Binding-site contacts:
Ligand atom O5 contacts residue CYS110 of chain 2.A at 3.6 Å.
Ligand atom O2 contacts residue ILE72 of chain 2.A at 4.0 Å.
Ligand atom C2 contacts residue ILE72 of chain 2.A at 3.7 Å (hydrophobic).
Ligand atom O3 contacts residue GLU218 of chain 2.A at 2.8 Å (salt-bridge).
Ligand atom O5 contacts residue MN1 of chain 2.C at 2.8 Å.
Ligand atom C3 contacts residue GLU218 of chain 2.A at 3.7 Å.
Ligand atom O5 contacts residue HIS113 of chain 2.A at 3.0 Å (h-bond).
Ligand atom O1 contacts residue MN1 of chain 2.C at 3.0 Å.
Ligand atom C1 contacts residue LYS118 of chain 2.A at 3.8 Å.
Ligand atom C1 contacts residue GLU120 of chain 2.A at 4.0 Å.
Ligand atom O1 contacts residue GLU211 of chain 2.A at 2.6 Å (salt-bridge).
Ligand atom O5 contacts residue HIS115 of chain 2.A at 4.1 Å.
Ligand atom O1 contacts residue MET102 of chain 2.A at 4.0 Å.
Ligand atom C5 contacts residue HIS113 of chain 2.A at 3.2 Å.
Ligand atom C1 contacts residue MN1 of chain 2.C at 3.0 Å.
Ligand atom O2 contacts residue MET102 of chain 2.A at 4.0 Å.
Ligand atom O2 contacts residue LYS100 of chain 2.A at 3.2 Å (salt-bridge).
Ligand atom C1 contacts residue HIS113 of chain 2.A at 4.0 Å.
Ligand atom O3 contacts residue LYS100 of chain 2.A at 3.3 Å (salt-bridge).
Ligand atom C4 contacts residue ILE72 of chain 2.A at 4.2 Å (hydrophobic).
Ligand atom C2 contacts residue LYS118 of chain 2.A at 4.1 Å.
Ligand atom C3 contacts residue ILE72 of chain 2.A at 3.5 Å (hydrophobic).
Ligand atom O4 contacts residue ASN239 of chain 2.A at 3.7 Å.
Ligand atom C3 contacts residue LYS100 of chain 2.A at 3.8 Å.
Ligand atom C5 contacts residue HIS115 of chain 2.A at 3.9 Å.
Ligand atom O2 contacts residue LYS118 of chain 2.A at 3.7 Å.
Ligand atom C1 contacts residue GLU211 of chain 2.A at 3.6 Å.
Ligand atom C4 contacts residue ARG250 of chain 2.A at 4.0 Å.
Ligand atom O4 contacts residue ARG250 of chain 2.A at 2.8 Å (salt-bridge).
Ligand atom O3 contacts residue LYS118 of chain 2.A at 3.1 Å (salt-bridge).
Ligand atom O4 contacts residue GLU218 of chain 2.A at 3.5 Å (salt-bridge).
Ligand atom O3 contacts residue ASN239 of chain 2.A at 4.2 Å.
Ligand atom C2 contacts residue GLU211 of chain 2.A at 3.9 Å.
Ligand atom O2 contacts residue GLU211 of chain 2.A at 3.0 Å (salt-bridge).
Ligand atom C2 contacts residue LYS100 of chain 2.A at 4.1 Å.
Ligand atom C1 contacts residue HIS115 of chain 2.A at 4.1 Å.
Ligand atom C3 contacts residue ARG250 of chain 2.A at 3.7 Å.
Ligand atom O1 contacts residue GLU120 of chain 2.A at 3.4 Å (salt-bridge).
Ligand atom C5 contacts residue MN1 of chain 2.C at 3.6 Å.
Ligand atom O3 contacts residue ARG250 of chain 2.A at 3.8 Å.

This small molecule binds to this protein.
Small molecule (SMILES): O[C@@H]1[C@H](O)[C@@H](O)OC[C@@H]1O

Sequence of chain 2.A:
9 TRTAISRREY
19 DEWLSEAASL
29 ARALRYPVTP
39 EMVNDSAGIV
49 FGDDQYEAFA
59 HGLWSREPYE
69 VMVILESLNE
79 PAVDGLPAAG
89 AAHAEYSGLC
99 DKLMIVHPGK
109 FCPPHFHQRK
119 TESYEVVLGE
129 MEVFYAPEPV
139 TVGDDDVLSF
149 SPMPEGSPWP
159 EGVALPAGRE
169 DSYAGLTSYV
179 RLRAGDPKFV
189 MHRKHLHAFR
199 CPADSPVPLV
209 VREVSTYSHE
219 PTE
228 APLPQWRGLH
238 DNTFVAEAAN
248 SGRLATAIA